The small molecule below binds the protein below.
Small molecule (SMILES): O=C1c2cccc3c2[C@H](CCC3)CN1[C@@H]1CN2CCC1CC2

Sequence of chain 1.E:
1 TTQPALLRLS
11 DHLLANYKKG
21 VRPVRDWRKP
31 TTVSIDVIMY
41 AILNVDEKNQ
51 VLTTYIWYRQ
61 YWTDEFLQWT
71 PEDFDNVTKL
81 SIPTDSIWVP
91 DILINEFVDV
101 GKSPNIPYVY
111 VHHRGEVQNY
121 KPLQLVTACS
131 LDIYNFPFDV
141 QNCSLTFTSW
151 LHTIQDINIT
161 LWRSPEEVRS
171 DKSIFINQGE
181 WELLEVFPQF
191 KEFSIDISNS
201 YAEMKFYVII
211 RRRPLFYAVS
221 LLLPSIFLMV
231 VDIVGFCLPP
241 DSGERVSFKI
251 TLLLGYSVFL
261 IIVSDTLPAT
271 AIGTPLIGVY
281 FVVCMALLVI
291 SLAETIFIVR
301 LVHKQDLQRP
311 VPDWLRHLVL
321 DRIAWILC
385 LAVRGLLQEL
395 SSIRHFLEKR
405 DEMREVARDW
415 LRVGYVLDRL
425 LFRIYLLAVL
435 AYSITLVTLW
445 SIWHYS

Sequence of chain 1.D:
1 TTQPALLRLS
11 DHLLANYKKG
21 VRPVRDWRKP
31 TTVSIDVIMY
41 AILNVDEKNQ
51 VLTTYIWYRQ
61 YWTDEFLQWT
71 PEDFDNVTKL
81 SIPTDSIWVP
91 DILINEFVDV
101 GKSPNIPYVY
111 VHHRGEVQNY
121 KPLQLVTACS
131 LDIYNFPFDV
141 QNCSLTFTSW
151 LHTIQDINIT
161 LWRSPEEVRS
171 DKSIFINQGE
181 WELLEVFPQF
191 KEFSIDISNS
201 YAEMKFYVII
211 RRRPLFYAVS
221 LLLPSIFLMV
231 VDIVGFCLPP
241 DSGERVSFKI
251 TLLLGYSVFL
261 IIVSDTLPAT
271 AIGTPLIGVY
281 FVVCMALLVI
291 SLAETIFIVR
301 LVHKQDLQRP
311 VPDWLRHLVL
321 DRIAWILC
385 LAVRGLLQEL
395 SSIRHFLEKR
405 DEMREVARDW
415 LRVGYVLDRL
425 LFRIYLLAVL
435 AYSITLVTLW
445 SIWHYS

Binding-site contacts:
Ligand atom C12 contacts residue ASP36 of chain 1.D at 4.4 Å.
Ligand atom C20 contacts residue TRP150 of chain 1.E at 3.9 Å (hydrophobic).
Ligand atom C11 contacts residue ILE38 of chain 1.D at 3.7 Å (hydrophobic).
Ligand atom C12 contacts residue TYR58 of chain 1.D at 4.4 Å (hydrophobic).
Ligand atom C08 contacts residue TYR120 of chain 1.D at 4.2 Å (hydrophobic).
Ligand atom C22 contacts residue TYR201 of chain 1.E at 3.5 Å (hydrophobic).
Ligand atom C14 contacts residue ILE38 of chain 1.D at 3.8 Å (hydrophobic).
Ligand atom N17 contacts residue PHE193 of chain 1.E at 4.3 Å.
Ligand atom C09 contacts residue ARG59 of chain 1.D at 4.4 Å.
Ligand atom C18 contacts residue TRP150 of chain 1.E at 3.7 Å (hydrophobic).
Ligand atom O07 contacts residue TRP57 of chain 1.D at 3.6 Å.
Ligand atom N05 contacts residue TRP57 of chain 1.D at 3.7 Å.
Ligand atom C12 contacts residue ILE38 of chain 1.D at 4.2 Å (hydrophobic).
Ligand atom C11 contacts residue ASP36 of chain 1.D at 4.0 Å.
Ligand atom O07 contacts residue TRP150 of chain 1.E at 4.3 Å.
Ligand atom C14 contacts residue ARG59 of chain 1.D at 3.6 Å.
Ligand atom C01 contacts residue ILE195 of chain 1.E at 3.9 Å (hydrophobic).
Ligand atom C09 contacts residue ILE38 of chain 1.D at 3.9 Å (hydrophobic).
Ligand atom C22 contacts residue TRP150 of chain 1.E at 4.2 Å (hydrophobic).
Ligand atom C13 contacts residue TRP57 of chain 1.D at 4.1 Å (hydrophobic).
Ligand atom C16 contacts residue TRP57 of chain 1.D at 3.5 Å (hydrophobic).
Ligand atom C15 contacts residue TRP57 of chain 1.D at 3.8 Å (hydrophobic).
Ligand atom C21 contacts residue TRP150 of chain 1.E at 3.7 Å (hydrophobic).
Ligand atom C20 contacts residue TYR120 of chain 1.D at 4.0 Å (hydrophobic).
Ligand atom C10 contacts residue ILE38 of chain 1.D at 3.5 Å (hydrophobic).
Ligand atom C18 contacts residue ASN95 of chain 1.E at 3.9 Å.
Ligand atom C06 contacts residue TYR120 of chain 1.D at 4.0 Å (hydrophobic).
Ligand atom C21 contacts residue TYR201 of chain 1.E at 3.6 Å (hydrophobic).
Ligand atom C01 contacts residue ARG59 of chain 1.D at 3.7 Å.
Ligand atom C13 contacts residue ARG59 of chain 1.D at 4.0 Å.
Ligand atom C04 contacts residue TRP57 of chain 1.D at 4.4 Å (hydrophobic).
Ligand atom C13 contacts residue TYR58 of chain 1.D at 4.0 Å (hydrophobic).
Ligand atom C19 contacts residue TRP150 of chain 1.E at 3.2 Å (hydrophobic).
Ligand atom C11 contacts residue ARG59 of chain 1.D at 3.3 Å.
Ligand atom O07 contacts residue TYR120 of chain 1.D at 3.8 Å.
Ligand atom C12 contacts residue ARG59 of chain 1.D at 3.5 Å.
Ligand atom C08 contacts residue TRP57 of chain 1.D at 4.3 Å (hydrophobic).
Ligand atom C10 contacts residue ARG59 of chain 1.D at 3.7 Å.
Ligand atom C06 contacts residue TRP57 of chain 1.D at 3.6 Å (hydrophobic).
Ligand atom C02 contacts residue ILE195 of chain 1.E at 3.7 Å (hydrophobic).